Sequence of chain 1.F:
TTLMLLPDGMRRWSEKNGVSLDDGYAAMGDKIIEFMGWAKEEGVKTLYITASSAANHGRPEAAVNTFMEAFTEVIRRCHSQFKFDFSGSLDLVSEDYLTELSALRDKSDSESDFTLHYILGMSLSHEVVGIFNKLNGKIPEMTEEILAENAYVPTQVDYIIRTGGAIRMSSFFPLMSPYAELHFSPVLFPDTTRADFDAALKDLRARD

This small molecule binds to this protein.
Small molecule (SMILES): CC(C)=CCS[P](=O)(O)OP(=O)(O)O

Sequence of chain 1.B:
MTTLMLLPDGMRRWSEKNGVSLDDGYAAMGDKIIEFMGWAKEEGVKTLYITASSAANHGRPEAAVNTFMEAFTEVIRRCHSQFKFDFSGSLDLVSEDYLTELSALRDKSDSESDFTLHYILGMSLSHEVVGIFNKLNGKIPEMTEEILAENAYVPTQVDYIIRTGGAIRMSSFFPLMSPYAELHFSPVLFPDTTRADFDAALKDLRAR

Binding-site contacts:
Ligand atom C14 contacts residue THR51 of chain 1.B at 3.4 Å.
Ligand atom C13 contacts residue PRO8 of chain 1.B at 4.1 Å (hydrophobic).
Ligand atom C14 contacts residue PHE173 of chain 1.B at 3.8 Å (hydrophobic).
Ligand atom C11 contacts residue ASN57 of chain 1.B at 4.1 Å.
Ligand atom O6 contacts residue TYR180 of chain 1.F at 3.6 Å.
Ligand atom P3 contacts residue MG1 of chain 1.N at 3.5 Å.
Ligand atom S9 contacts residue ASN57 of chain 1.B at 3.7 Å.
Ligand atom O7 contacts residue MG1 of chain 1.N at 4.2 Å.
Ligand atom C13 contacts residue PHE173 of chain 1.B at 3.7 Å (hydrophobic).
Ligand atom C10 contacts residue PHE173 of chain 1.B at 4.2 Å (hydrophobic).
Ligand atom O6 contacts residue ARG169 of chain 1.B at 3.0 Å (salt-bridge).
Ligand atom P3 contacts residue DST1 of chain 1.M at 4.1 Å.
Ligand atom P1 contacts residue ARG163 of chain 1.B at 3.8 Å.
Ligand atom C11 contacts residue PHE173 of chain 1.B at 3.6 Å (hydrophobic).
Ligand atom C10 contacts residue DST1 of chain 1.M at 3.2 Å.
Ligand atom C12 contacts residue PRO8 of chain 1.B at 3.6 Å (hydrophobic).
Ligand atom O4 contacts residue MG1 of chain 1.N at 3.8 Å.
Ligand atom C13 contacts residue DST1 of chain 1.M at 4.2 Å.
Ligand atom C11 contacts residue DST1 of chain 1.M at 3.5 Å.
Ligand atom O8 contacts residue ARG163 of chain 1.B at 4.1 Å.
Ligand atom O2 contacts residue ARG163 of chain 1.B at 3.3 Å (salt-bridge).
Ligand atom C12 contacts residue PHE173 of chain 1.B at 3.5 Å (hydrophobic).
Ligand atom C14 contacts residue LEU7 of chain 1.B at 3.9 Å (hydrophobic).
Ligand atom O6 contacts residue SER171 of chain 1.B at 2.6 Å (h-bond).
Ligand atom O8 contacts residue ASP9 of chain 1.B at 3.1 Å (salt-bridge).
Ligand atom O8 contacts residue DST1 of chain 1.M at 2.8 Å (h-bond).
Ligand atom P1 contacts residue SER171 of chain 1.B at 3.6 Å.
Ligand atom C14 contacts residue PRO8 of chain 1.B at 3.3 Å (hydrophobic).
Ligand atom P1 contacts residue ARG169 of chain 1.B at 3.7 Å.
Ligand atom C11 contacts residue PRO8 of chain 1.B at 4.0 Å (hydrophobic).
Ligand atom C12 contacts residue DST1 of chain 1.M at 3.9 Å.
Ligand atom C13 contacts residue ARG163 of chain 1.B at 3.6 Å.
Ligand atom C10 contacts residue ASN57 of chain 1.B at 3.7 Å.
Ligand atom O4 contacts residue ARG163 of chain 1.B at 3.4 Å (salt-bridge).
Ligand atom S9 contacts residue PHE173 of chain 1.B at 3.6 Å.
Ligand atom O8 contacts residue MG1 of chain 1.N at 2.1 Å.
Ligand atom O4 contacts residue ARG169 of chain 1.B at 2.6 Å (salt-bridge).
Ligand atom O6 contacts residue ARG163 of chain 1.B at 4.0 Å.
Ligand atom C13 contacts residue ASP9 of chain 1.B at 3.6 Å.
Ligand atom O2 contacts residue SER171 of chain 1.B at 3.5 Å (h-bond).